Sequence of chain 3.A:
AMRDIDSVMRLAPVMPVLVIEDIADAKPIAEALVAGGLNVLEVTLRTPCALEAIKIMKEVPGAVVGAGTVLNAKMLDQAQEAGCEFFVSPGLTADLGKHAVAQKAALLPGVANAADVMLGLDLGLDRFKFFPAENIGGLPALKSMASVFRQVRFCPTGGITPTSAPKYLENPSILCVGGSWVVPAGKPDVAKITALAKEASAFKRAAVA

Binding-site contacts:
Ligand atom C2 contacts residue ASP25 of chain 3.A at 4.4 Å.
Ligand atom C1 contacts residue GLY186 of chain 3.A at 4.0 Å.
Ligand atom O1 contacts residue VAL183 of chain 3.A at 3.9 Å.
Ligand atom O3 contacts residue VAL19 of chain 3.A at 2.9 Å (h-bond).
Ligand atom O2 contacts residue PRO184 of chain 3.A at 4.3 Å.
Ligand atom O4 contacts residue ASP25 of chain 3.A at 2.4 Å (salt-bridge).
Ligand atom C1 contacts residue ILE29 of chain 3.A at 4.2 Å (hydrophobic).
Ligand atom O3 contacts residue GLU21 of chain 3.A at 2.9 Å (salt-bridge).
Ligand atom C2 contacts residue VAL19 of chain 3.A at 3.4 Å (hydrophobic).
Ligand atom O1 contacts residue PRO184 of chain 3.A at 3.5 Å (h-bond).
Ligand atom O2 contacts residue VAL19 of chain 3.A at 3.3 Å (h-bond).
Ligand atom O2 contacts residue VAL183 of chain 3.A at 3.5 Å.
Ligand atom C2 contacts residue ILE29 of chain 3.A at 4.4 Å (hydrophobic).
Ligand atom C3 contacts residue ASP22 of chain 3.A at 4.1 Å.
Ligand atom O2 contacts residue ILE29 of chain 3.A at 4.5 Å.
Ligand atom C3 contacts residue GLU21 of chain 3.A at 3.8 Å.
Ligand atom C3 contacts residue ILE29 of chain 3.A at 3.7 Å (hydrophobic).
Ligand atom C3 contacts residue ILE20 of chain 3.A at 4.1 Å (hydrophobic).
Ligand atom C2 contacts residue GLU21 of chain 3.A at 3.7 Å.
Ligand atom C1 contacts residue VAL183 of chain 3.A at 4.0 Å (hydrophobic).
Ligand atom O3 contacts residue ASP22 of chain 3.A at 4.3 Å.
Ligand atom C1 contacts residue VAL19 of chain 3.A at 3.8 Å (hydrophobic).
Ligand atom C3 contacts residue VAL19 of chain 3.A at 4.2 Å (hydrophobic).
Ligand atom C2 contacts residue ILE20 of chain 3.A at 4.2 Å (hydrophobic).
Ligand atom O3 contacts residue ILE20 of chain 3.A at 3.9 Å.
Ligand atom O1 contacts residue GLY186 of chain 3.A at 2.9 Å (h-bond).
Ligand atom C3 contacts residue ASP25 of chain 3.A at 3.3 Å.
Ligand atom C1 contacts residue PRO184 of chain 3.A at 4.4 Å (hydrophobic).
Ligand atom O4 contacts residue GLU21 of chain 3.A at 3.8 Å.
Ligand atom O4 contacts residue ASP22 of chain 3.A at 3.1 Å (salt-bridge).
Ligand atom O1 contacts residue ILE29 of chain 3.A at 4.3 Å.

This small molecule binds to this protein.
Small molecule (SMILES): O=C(O)C(=O)CO